This protein binds this small molecule.
Small molecule (SMILES): NS(=O)(=O)/N=C1\NCc2ccccc2N1

Binding-site contacts:
Ligand atom N13 contacts residue ZN1 of chain 1.C at 1.9 Å.
Ligand atom S12 contacts residue HIS94 of chain 1.A at 4.0 Å.
Ligand atom N13 contacts residue HIS119 of chain 1.A at 3.4 Å (h-bond).
Ligand atom C10 contacts residue LEU197 of chain 1.A at 3.6 Å (hydrophobic).
Ligand atom N13 contacts residue GLU106 of chain 1.A at 4.2 Å.
Ligand atom N11 contacts residue THR198 of chain 1.A at 3.5 Å (h-bond).
Ligand atom C3 contacts residue THR199 of chain 1.A at 3.6 Å.
Ligand atom C10 contacts residue THR199 of chain 1.A at 3.5 Å.
Ligand atom S12 contacts residue THR198 of chain 1.A at 3.7 Å.
Ligand atom O14 contacts residue HIS94 of chain 1.A at 3.2 Å.
Ligand atom N11 contacts residue LEU197 of chain 1.A at 3.7 Å.
Ligand atom N9 contacts residue LEU197 of chain 1.A at 3.8 Å.
Ligand atom O15 contacts residue TRP208 of chain 1.A at 3.5 Å.
Ligand atom C3 contacts residue PRO201 of chain 1.A at 3.8 Å (hydrophobic).
Ligand atom S12 contacts residue ZN1 of chain 1.C at 3.1 Å.
Ligand atom C5 contacts residue PHE130 of chain 1.A at 4.2 Å (hydrophobic).
Ligand atom C4 contacts residue LEU197 of chain 1.A at 3.9 Å (hydrophobic).
Ligand atom O15 contacts residue LEU197 of chain 1.A at 3.4 Å.
Ligand atom N9 contacts residue HIS94 of chain 1.A at 4.2 Å.
Ligand atom O14 contacts residue VAL121 of chain 1.A at 3.8 Å.
Ligand atom O15 contacts residue SER196 of chain 1.A at 4.1 Å.
Ligand atom C8 contacts residue GLN92 of chain 1.A at 3.8 Å.
Ligand atom N7 contacts residue LEU197 of chain 1.A at 3.9 Å.
Ligand atom N13 contacts residue THR198 of chain 1.A at 2.8 Å (h-bond).
Ligand atom N11 contacts residue THR199 of chain 1.A at 3.5 Å (h-bond).
Ligand atom C8 contacts residue LEU197 of chain 1.A at 4.1 Å (hydrophobic).
Ligand atom N13 contacts residue HIS96 of chain 1.A at 3.2 Å (h-bond).
Ligand atom N7 contacts residue THR199 of chain 1.A at 2.8 Å (h-bond).
Ligand atom C3 contacts residue PRO200 of chain 1.A at 3.5 Å (hydrophobic).
Ligand atom C2 contacts residue PRO201 of chain 1.A at 4.1 Å (hydrophobic).
Ligand atom O15 contacts residue THR198 of chain 1.A at 2.9 Å (h-bond).
Ligand atom C3 contacts residue LEU197 of chain 1.A at 4.1 Å (hydrophobic).
Ligand atom C6 contacts residue PHE130 of chain 1.A at 3.8 Å (hydrophobic).
Ligand atom O14 contacts residue ZN1 of chain 1.C at 3.1 Å.
Ligand atom C8 contacts residue PHE130 of chain 1.A at 4.1 Å (hydrophobic).
Ligand atom C4 contacts residue THR199 of chain 1.A at 3.5 Å.
Ligand atom O15 contacts residue ZN1 of chain 1.C at 4.0 Å.
Ligand atom N13 contacts residue HIS94 of chain 1.A at 3.2 Å (h-bond).
Ligand atom O14 contacts residue HIS119 of chain 1.A at 3.9 Å.
Ligand atom S12 contacts residue HIS119 of chain 1.A at 4.1 Å.

Sequence of chain 1.A:
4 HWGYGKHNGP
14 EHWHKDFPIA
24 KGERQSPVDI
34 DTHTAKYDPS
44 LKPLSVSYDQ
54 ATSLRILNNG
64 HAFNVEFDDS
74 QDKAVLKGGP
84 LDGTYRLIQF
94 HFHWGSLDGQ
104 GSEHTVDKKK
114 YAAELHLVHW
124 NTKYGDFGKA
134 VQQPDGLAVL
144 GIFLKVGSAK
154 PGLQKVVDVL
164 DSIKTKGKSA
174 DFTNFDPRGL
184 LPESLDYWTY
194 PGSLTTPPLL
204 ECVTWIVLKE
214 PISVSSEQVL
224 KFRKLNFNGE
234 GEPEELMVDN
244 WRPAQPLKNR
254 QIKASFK